Sequence of chain 1.F:
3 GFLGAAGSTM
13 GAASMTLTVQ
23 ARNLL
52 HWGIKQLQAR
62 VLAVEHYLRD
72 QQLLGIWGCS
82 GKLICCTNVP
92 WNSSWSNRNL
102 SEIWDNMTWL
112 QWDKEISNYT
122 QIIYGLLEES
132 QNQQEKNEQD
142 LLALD

Binding-site contacts:
Ligand atom C4 contacts residue ASN56 of chain 1.E at 4.2 Å.
Ligand atom C3 contacts residue ASN56 of chain 1.E at 3.8 Å.
Ligand atom C3 contacts residue GLU55 of chain 1.E at 4.3 Å.
Ligand atom C2 contacts residue ASN56 of chain 1.E at 2.5 Å.
Ligand atom O5 contacts residue ASN56 of chain 1.E at 2.4 Å (h-bond).
Ligand atom C2 contacts residue GLU55 of chain 1.E at 3.7 Å.
Ligand atom C5 contacts residue GLU55 of chain 1.E at 4.3 Å.
Ligand atom N2 contacts residue ASN56 of chain 1.E at 2.9 Å (h-bond).
Ligand atom O5 contacts residue GLU55 of chain 1.E at 3.8 Å.
Ligand atom C5 contacts residue ASN56 of chain 1.E at 3.7 Å.
Ligand atom C4 contacts residue GLU55 of chain 1.E at 3.9 Å.
Ligand atom C7 contacts residue GLU55 of chain 1.E at 3.5 Å.
Ligand atom O7 contacts residue LEU54 of chain 1.E at 4.1 Å.
Ligand atom C7 contacts residue ASN56 of chain 1.E at 3.4 Å.
Ligand atom O7 contacts residue GLU55 of chain 1.E at 3.2 Å.
Ligand atom N2 contacts residue GLU55 of chain 1.E at 4.0 Å.
Ligand atom C1 contacts residue GLU55 of chain 1.E at 4.1 Å.
Ligand atom C8 contacts residue GLU55 of chain 1.E at 3.4 Å.
Ligand atom O6 contacts residue THR11 of chain 1.F at 4.4 Å.
Ligand atom O7 contacts residue ASN56 of chain 1.E at 2.7 Å (h-bond).
Ligand atom C1 contacts residue ASN56 of chain 1.E at 1.4 Å.

Sequence of chain 1.E:
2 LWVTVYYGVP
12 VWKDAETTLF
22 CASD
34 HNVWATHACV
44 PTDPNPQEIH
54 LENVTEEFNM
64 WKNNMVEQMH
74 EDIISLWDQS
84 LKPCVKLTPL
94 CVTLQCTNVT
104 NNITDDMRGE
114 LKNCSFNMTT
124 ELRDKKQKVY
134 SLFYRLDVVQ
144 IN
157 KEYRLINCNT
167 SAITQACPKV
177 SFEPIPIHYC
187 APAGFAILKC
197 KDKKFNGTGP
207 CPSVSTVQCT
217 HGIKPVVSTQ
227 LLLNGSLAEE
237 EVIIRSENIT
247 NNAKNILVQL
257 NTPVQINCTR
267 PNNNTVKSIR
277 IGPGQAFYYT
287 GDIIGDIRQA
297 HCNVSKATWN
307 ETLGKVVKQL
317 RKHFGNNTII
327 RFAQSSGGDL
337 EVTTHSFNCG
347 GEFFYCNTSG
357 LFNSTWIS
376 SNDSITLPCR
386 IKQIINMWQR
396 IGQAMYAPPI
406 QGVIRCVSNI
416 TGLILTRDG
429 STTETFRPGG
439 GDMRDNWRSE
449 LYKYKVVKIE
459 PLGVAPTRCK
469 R

A small-molecule ligand and the protein it binds are described below.
Small molecule (SMILES): CC(=O)N[C@@H]1[C@@H](O)[C@H](O)[C@@H](CO)O[C@H]1O